Sequence of chain 1.A:
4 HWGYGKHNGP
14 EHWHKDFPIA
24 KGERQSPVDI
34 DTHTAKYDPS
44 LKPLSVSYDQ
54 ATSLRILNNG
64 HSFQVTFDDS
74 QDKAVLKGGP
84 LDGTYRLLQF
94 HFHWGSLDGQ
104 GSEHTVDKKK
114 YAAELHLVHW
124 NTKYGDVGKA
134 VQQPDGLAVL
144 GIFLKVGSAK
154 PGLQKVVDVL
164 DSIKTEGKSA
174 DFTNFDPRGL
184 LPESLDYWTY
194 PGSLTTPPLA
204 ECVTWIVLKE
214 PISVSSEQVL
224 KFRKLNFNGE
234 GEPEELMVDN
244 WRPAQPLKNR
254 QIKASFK

Binding-site contacts:
Ligand atom O22 contacts residue ZN1 of chain 1.B at 2.9 Å.
Ligand atom N24 contacts residue THR198 of chain 1.A at 2.7 Å (h-bond).
Ligand atom C11 contacts residue VAL130 of chain 1.A at 3.7 Å (hydrophobic).
Ligand atom C18 contacts residue GLY131 of chain 1.A at 3.8 Å.
Ligand atom N24 contacts residue HIS96 of chain 1.A at 3.5 Å (h-bond).
Ligand atom C02 contacts residue LEU197 of chain 1.A at 3.8 Å (hydrophobic).
Ligand atom C03 contacts residue LEU197 of chain 1.A at 3.8 Å (hydrophobic).
Ligand atom O22 contacts residue HIS119 of chain 1.A at 3.4 Å (h-bond).
Ligand atom C03 contacts residue GLN92 of chain 1.A at 4.0 Å.
Ligand atom C06 contacts residue THR199 of chain 1.A at 3.1 Å.
Ligand atom N24 contacts residue HIS94 of chain 1.A at 3.4 Å (h-bond).
Ligand atom C02 contacts residue HIS94 of chain 1.A at 3.9 Å.
Ligand atom C06 contacts residue LEU197 of chain 1.A at 3.9 Å (hydrophobic).
Ligand atom C04 contacts residue LEU197 of chain 1.A at 3.8 Å (hydrophobic).
Ligand atom C01 contacts residue LEU197 of chain 1.A at 3.8 Å (hydrophobic).
Ligand atom S21 contacts residue HIS119 of chain 1.A at 4.0 Å.
Ligand atom C17 contacts residue GLY131 of chain 1.A at 4.0 Å.
Ligand atom O27 contacts residue GLN92 of chain 1.A at 3.4 Å (h-bond).
Ligand atom C09 contacts residue VAL130 of chain 1.A at 3.3 Å (hydrophobic).
Ligand atom O23 contacts residue THR198 of chain 1.A at 3.0 Å (h-bond).
Ligand atom O22 contacts residue VAL142 of chain 1.A at 3.8 Å.
Ligand atom O23 contacts residue LEU197 of chain 1.A at 3.4 Å.
Ligand atom N12 contacts residue VAL130 of chain 1.A at 3.7 Å.
Ligand atom C09 contacts residue VAL134 of chain 1.A at 3.5 Å (hydrophobic).
Ligand atom S21 contacts residue ZN1 of chain 1.B at 3.0 Å.
Ligand atom N24 contacts residue ZN1 of chain 1.B at 2.2 Å.
Ligand atom O22 contacts residue HIS94 of chain 1.A at 3.4 Å.
Ligand atom O13 contacts residue VAL134 of chain 1.A at 3.3 Å.
Ligand atom C19 contacts residue GLY131 of chain 1.A at 3.9 Å.
Ligand atom O13 contacts residue VAL130 of chain 1.A at 4.0 Å.
Ligand atom C05 contacts residue LEU197 of chain 1.A at 3.9 Å (hydrophobic).
Ligand atom S21 contacts residue THR198 of chain 1.A at 3.8 Å.
Ligand atom O22 contacts residue TRP208 of chain 1.A at 3.9 Å.
Ligand atom C02 contacts residue VAL121 of chain 1.A at 3.6 Å (hydrophobic).
Ligand atom C05 contacts residue THR199 of chain 1.A at 3.1 Å.
Ligand atom N10 contacts residue VAL130 of chain 1.A at 3.5 Å.
Ligand atom S21 contacts residue HIS94 of chain 1.A at 3.9 Å.
Ligand atom N24 contacts residue HIS119 of chain 1.A at 3.6 Å.
Ligand atom C08 contacts residue VAL134 of chain 1.A at 4.0 Å (hydrophobic).
Ligand atom O23 contacts residue TRP208 of chain 1.A at 3.5 Å.

The small molecule below binds the protein below.
Small molecule (SMILES): NS(=O)(=O)c1ccc(NS(=O)(=O)CCNC(=O)Nc2ccc(F)cc2)cc1